Binding-site contacts:
Ligand atom O6 contacts residue THR191 of chain 2.A at 3.7 Å.
Ligand atom C1 contacts residue PRO192 of chain 2.A at 4.0 Å (hydrophobic).
Ligand atom C6 contacts residue PRO192 of chain 2.A at 3.9 Å (hydrophobic).
Ligand atom O1 contacts residue PRO223 of chain 2.A at 3.7 Å.
Ligand atom O5 contacts residue TRP190 of chain 2.A at 3.6 Å (h-bond).
Ligand atom C5 contacts residue PRO192 of chain 2.A at 4.5 Å (hydrophobic).
Ligand atom C4 contacts residue TRP190 of chain 2.A at 4.2 Å (hydrophobic).
Ligand atom O1 contacts residue GLY22 of chain 2.A at 3.3 Å.
Ligand atom O6 contacts residue GLU195 of chain 2.A at 2.9 Å (salt-bridge).
Ligand atom C1 contacts residue TRP190 of chain 2.A at 3.5 Å (hydrophobic).
Ligand atom O1 contacts residue THR191 of chain 2.A at 4.1 Å.
Ligand atom O5 contacts residue THR191 of chain 2.A at 3.4 Å.
Ligand atom C6 contacts residue GLU195 of chain 2.A at 3.5 Å.
Ligand atom O2 contacts residue PRO223 of chain 2.A at 4.4 Å.
Ligand atom O4 contacts residue TRP190 of chain 2.A at 3.5 Å (h-bond).
Ligand atom C1 contacts residue THR191 of chain 2.A at 4.0 Å.
Ligand atom O1 contacts residue TRP190 of chain 2.A at 4.1 Å.
Ligand atom C5 contacts residue TRP190 of chain 2.A at 3.6 Å (hydrophobic).
Ligand atom C5 contacts residue THR191 of chain 2.A at 4.0 Å.
Ligand atom O6 contacts residue PRO192 of chain 2.A at 3.5 Å (h-bond).
Ligand atom C6 contacts residue THR191 of chain 2.A at 3.6 Å.
Ligand atom C6 contacts residue TRP190 of chain 2.A at 3.3 Å (hydrophobic).
Ligand atom C1 contacts residue PRO223 of chain 2.A at 4.1 Å (hydrophobic).
Ligand atom O1 contacts residue PRO192 of chain 2.A at 3.5 Å.
Ligand atom O5 contacts residue PRO192 of chain 2.A at 3.3 Å.

This protein binds this small molecule.
Small molecule (SMILES): OC[C@H]1O[C@@H](O)[C@H](O)[C@@H](O)[C@@H]1O

Sequence of chain 2.A:
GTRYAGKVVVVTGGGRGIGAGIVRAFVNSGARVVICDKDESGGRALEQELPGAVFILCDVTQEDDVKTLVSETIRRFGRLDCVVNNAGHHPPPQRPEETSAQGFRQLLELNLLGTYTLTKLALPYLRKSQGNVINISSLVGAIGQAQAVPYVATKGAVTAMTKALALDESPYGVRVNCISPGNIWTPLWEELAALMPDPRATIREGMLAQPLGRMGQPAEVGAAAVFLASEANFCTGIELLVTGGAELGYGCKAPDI